Binding-site contacts:
Ligand atom C28 contacts residue GLU145 of chain 1.A at 3.0 Å.
Ligand atom C8 contacts residue VAL98 of chain 1.A at 3.8 Å (hydrophobic).
Ligand atom C16 contacts residue VAL32 of chain 1.A at 3.7 Å (hydrophobic).
Ligand atom O4 contacts residue LEU24 of chain 1.A at 3.6 Å.
Ligand atom C20 contacts residue LEU24 of chain 1.A at 3.7 Å (hydrophobic).
Ligand atom N1 contacts residue ILE79 of chain 1.A at 3.6 Å.
Ligand atom C27 contacts residue ASN146 of chain 1.A at 3.3 Å.
Ligand atom O5 contacts residue TYR97 of chain 1.A at 3.0 Å.
Ligand atom C7 contacts residue LEU148 of chain 1.A at 3.3 Å (hydrophobic).
Ligand atom C28 contacts residue ASN146 of chain 1.A at 3.8 Å.
Ligand atom C4 contacts residue TYR97 of chain 1.A at 3.4 Å (hydrophobic).
Ligand atom C26 contacts residue VAL26 of chain 1.A at 3.8 Å (hydrophobic).
Ligand atom N3 contacts residue LEU24 of chain 1.A at 3.8 Å.
Ligand atom C6 contacts residue LEU148 of chain 1.A at 3.5 Å (hydrophobic).
Ligand atom C27 contacts residue GLU145 of chain 1.A at 3.8 Å.
Ligand atom O5 contacts residue VAL98 of chain 1.A at 2.7 Å (h-bond).
Ligand atom C9 contacts residue ALA45 of chain 1.A at 3.4 Å (hydrophobic).
Ligand atom C26 contacts residue GLY25 of chain 1.A at 3.7 Å.
Ligand atom C13 contacts residue ALA158 of chain 1.A at 3.5 Å (hydrophobic).
Ligand atom N4 contacts residue GLU145 of chain 1.A at 2.8 Å (salt-bridge).
Ligand atom C4 contacts residue VAL98 of chain 1.A at 3.2 Å (hydrophobic).
Ligand atom O5 contacts residue GLU96 of chain 1.A at 3.8 Å.
Ligand atom C16 contacts residue ASP159 of chain 1.A at 3.3 Å.
Ligand atom C8 contacts residue GLU96 of chain 1.A at 3.7 Å.
Ligand atom O4 contacts residue GLY25 of chain 1.A at 3.2 Å.
Ligand atom N1 contacts residue ALA45 of chain 1.A at 3.2 Å.
Ligand atom C25 contacts residue LEU24 of chain 1.A at 3.3 Å (hydrophobic).
Ligand atom C3 contacts residue TYR97 of chain 1.A at 3.6 Å (hydrophobic).
Ligand atom C8 contacts residue ALA45 of chain 1.A at 3.5 Å (hydrophobic).
Ligand atom C26 contacts residue GLY27 of chain 1.A at 3.1 Å.
Ligand atom N1 contacts residue GLU96 of chain 1.A at 2.7 Å (salt-bridge).
Ligand atom C17 contacts residue VAL32 of chain 1.A at 3.6 Å (hydrophobic).
Ligand atom C9 contacts residue ILE79 of chain 1.A at 3.8 Å (hydrophobic).
Ligand atom C8 contacts residue LEU148 of chain 1.A at 3.8 Å (hydrophobic).
Ligand atom C14 contacts residue ALA158 of chain 1.A at 3.3 Å (hydrophobic).
Ligand atom C3 contacts residue VAL98 of chain 1.A at 3.5 Å (hydrophobic).
Ligand atom N4 contacts residue GLU102 of chain 1.A at 3.5 Å.
Ligand atom C15 contacts residue ASP159 of chain 1.A at 3.3 Å.
Ligand atom C10 contacts residue LEU148 of chain 1.A at 3.6 Å (hydrophobic).
Ligand atom C9 contacts residue GLU96 of chain 1.A at 3.8 Å.

Sequence of chain 1.A:
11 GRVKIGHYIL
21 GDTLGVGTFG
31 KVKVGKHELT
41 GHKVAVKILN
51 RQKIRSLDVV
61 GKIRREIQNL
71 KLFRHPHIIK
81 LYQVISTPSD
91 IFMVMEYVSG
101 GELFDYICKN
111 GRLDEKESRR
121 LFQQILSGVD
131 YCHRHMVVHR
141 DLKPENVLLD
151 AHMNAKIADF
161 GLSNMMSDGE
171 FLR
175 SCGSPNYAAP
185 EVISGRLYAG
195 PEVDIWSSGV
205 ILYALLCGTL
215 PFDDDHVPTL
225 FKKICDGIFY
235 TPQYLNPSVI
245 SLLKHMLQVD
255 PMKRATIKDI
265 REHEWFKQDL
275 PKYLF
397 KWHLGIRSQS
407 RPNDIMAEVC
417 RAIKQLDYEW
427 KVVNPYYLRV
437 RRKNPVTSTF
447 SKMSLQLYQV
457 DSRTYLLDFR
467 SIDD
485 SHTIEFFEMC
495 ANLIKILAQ

The protein below binds the small molecule below.
Small molecule (SMILES): CN[C@@H]1C[C@H]2O[C@@](C)([C@@H]1OC)n1c3ccccc3c3c4c(c5c6ccccc6n2c5c31)C(=O)NC4